Sequence of chain 1.A:
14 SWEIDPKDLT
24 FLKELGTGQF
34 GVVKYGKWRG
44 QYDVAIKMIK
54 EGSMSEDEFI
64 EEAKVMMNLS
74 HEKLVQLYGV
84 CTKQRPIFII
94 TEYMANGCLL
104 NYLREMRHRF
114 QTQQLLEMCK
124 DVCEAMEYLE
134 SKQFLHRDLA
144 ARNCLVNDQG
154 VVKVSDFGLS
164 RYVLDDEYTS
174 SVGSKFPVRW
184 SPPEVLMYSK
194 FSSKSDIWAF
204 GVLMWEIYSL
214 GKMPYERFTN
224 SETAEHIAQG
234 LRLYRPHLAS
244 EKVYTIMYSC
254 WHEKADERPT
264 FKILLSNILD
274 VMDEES

This small molecule binds to this protein.
Small molecule (SMILES): Cc1c(NC(=O)c2cc3c(s2)CCCC3)cccc1-c1cn(C)c(=O)c(Nc2ccc([C@@H]3C(=O)N(C)CCN3C)cc2)n1

Binding-site contacts:
Ligand atom C11 contacts residue LYS50 of chain 1.A at 3.8 Å.
Ligand atom S15 contacts residue PHE33 of chain 1.A at 3.6 Å.
Ligand atom O10 contacts residue LYS50 of chain 1.A at 2.8 Å (salt-bridge).
Ligand atom O24 contacts residue MET97 of chain 1.A at 2.8 Å (h-bond).
Ligand atom O10 contacts residue VAL36 of chain 1.A at 3.7 Å.
Ligand atom C44 contacts residue ALA48 of chain 1.A at 3.3 Å (hydrophobic).
Ligand atom C12 contacts residue ASN146 of chain 1.A at 3.7 Å.
Ligand atom C33 contacts residue GLY100 of chain 1.A at 3.5 Å.
Ligand atom C33 contacts residue MET97 of chain 1.A at 3.2 Å (hydrophobic).
Ligand atom C16 contacts residue PHE33 of chain 1.A at 3.4 Å (hydrophobic).
Ligand atom C32 contacts residue ALA98 of chain 1.A at 3.5 Å (hydrophobic).
Ligand atom C44 contacts residue THR94 of chain 1.A at 3.2 Å.
Ligand atom N22 contacts residue LEU148 of chain 1.A at 3.5 Å.
Ligand atom C29 contacts residue LEU28 of chain 1.A at 3.7 Å (hydrophobic).
Ligand atom C12 contacts residue ASP159 of chain 1.A at 3.5 Å.
Ligand atom C17 contacts residue TYR171 of chain 1.A at 3.5 Å (hydrophobic).
Ligand atom O37 contacts residue GLU27 of chain 1.A at 3.7 Å.
Ligand atom C28 contacts residue GLY100 of chain 1.A at 3.5 Å.
Ligand atom C5 contacts residue VAL36 of chain 1.A at 3.6 Å (hydrophobic).
Ligand atom C23 contacts residue LEU148 of chain 1.A at 3.7 Å (hydrophobic).
Ligand atom C1 contacts residue LYS50 of chain 1.A at 3.8 Å.
Ligand atom C30 contacts residue LEU28 of chain 1.A at 3.4 Å (hydrophobic).
Ligand atom C6 contacts residue VAL36 of chain 1.A at 3.7 Å (hydrophobic).
Ligand atom N27 contacts residue MET97 of chain 1.A at 3.1 Å (h-bond).
Ligand atom C19 contacts residue ASN146 of chain 1.A at 3.5 Å.
Ligand atom C25 contacts residue LEU28 of chain 1.A at 3.7 Å (hydrophobic).
Ligand atom C6 contacts residue THR30 of chain 1.A at 3.8 Å.
Ligand atom C18 contacts residue TYR171 of chain 1.A at 3.5 Å (hydrophobic).
Ligand atom C33 contacts residue ALA98 of chain 1.A at 3.6 Å (hydrophobic).
Ligand atom C11 contacts residue ASP159 of chain 1.A at 3.6 Å.
Ligand atom C9 contacts residue LYS50 of chain 1.A at 3.4 Å.
Ligand atom C4 contacts residue VAL36 of chain 1.A at 3.6 Å (hydrophobic).
Ligand atom C44 contacts residue GLU95 of chain 1.A at 3.4 Å.
Ligand atom N22 contacts residue ALA48 of chain 1.A at 3.7 Å.
Ligand atom C1 contacts residue ASP159 of chain 1.A at 3.3 Å.
Ligand atom C44 contacts residue LEU148 of chain 1.A at 3.7 Å (hydrophobic).
Ligand atom O24 contacts residue TYR96 of chain 1.A at 3.6 Å.
Ligand atom C28 contacts residue MET97 of chain 1.A at 3.6 Å (hydrophobic).
Ligand atom S15 contacts residue LYS50 of chain 1.A at 3.8 Å.
Ligand atom C6 contacts residue GLY31 of chain 1.A at 3.7 Å.